Sequence of chain 1.C:
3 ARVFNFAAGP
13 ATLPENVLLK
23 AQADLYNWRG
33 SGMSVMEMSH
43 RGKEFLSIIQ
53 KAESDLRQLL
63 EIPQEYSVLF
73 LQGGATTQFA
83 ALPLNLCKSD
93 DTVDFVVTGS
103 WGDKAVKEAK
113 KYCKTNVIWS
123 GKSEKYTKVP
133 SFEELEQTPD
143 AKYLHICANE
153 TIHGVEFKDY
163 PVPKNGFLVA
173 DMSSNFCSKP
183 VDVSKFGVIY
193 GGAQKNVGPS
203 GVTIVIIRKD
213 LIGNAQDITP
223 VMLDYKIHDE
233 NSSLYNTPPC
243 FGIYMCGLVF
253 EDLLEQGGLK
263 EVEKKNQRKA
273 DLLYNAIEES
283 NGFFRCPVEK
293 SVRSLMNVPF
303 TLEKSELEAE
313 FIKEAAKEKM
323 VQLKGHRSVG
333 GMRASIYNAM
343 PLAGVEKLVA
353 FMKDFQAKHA

A small-molecule ligand and the protein it binds are described below.
Small molecule (SMILES): N[C@@H](COP(=O)(O)O)C(=O)O

Sequence of chain 1.D:
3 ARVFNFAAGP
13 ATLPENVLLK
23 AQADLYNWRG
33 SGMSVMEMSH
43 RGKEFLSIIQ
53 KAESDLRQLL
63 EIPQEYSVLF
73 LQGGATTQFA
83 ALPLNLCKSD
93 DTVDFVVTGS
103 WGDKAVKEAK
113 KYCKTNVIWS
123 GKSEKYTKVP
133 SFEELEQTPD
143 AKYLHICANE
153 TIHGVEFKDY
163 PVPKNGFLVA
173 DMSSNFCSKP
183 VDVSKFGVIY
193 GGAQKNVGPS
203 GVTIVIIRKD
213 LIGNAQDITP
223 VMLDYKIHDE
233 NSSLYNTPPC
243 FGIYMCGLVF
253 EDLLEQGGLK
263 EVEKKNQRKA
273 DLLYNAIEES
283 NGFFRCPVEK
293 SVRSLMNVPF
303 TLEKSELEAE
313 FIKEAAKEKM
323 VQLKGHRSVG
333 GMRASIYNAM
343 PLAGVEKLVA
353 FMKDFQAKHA

Binding-site contacts:
Ligand atom CB contacts residue TRP103 of chain 1.C at 4.0 Å (hydrophobic).
Ligand atom CA contacts residue PLP1 of chain 1.J at 2.6 Å.
Ligand atom O3P contacts residue HIS42 of chain 1.D at 3.6 Å.
Ligand atom C contacts residue ALA10 of chain 1.C at 4.1 Å (hydrophobic).
Ligand atom P contacts residue HIS42 of chain 1.D at 3.9 Å.
Ligand atom C contacts residue TRP103 of chain 1.C at 4.1 Å (hydrophobic).
Ligand atom OXT contacts residue ARG335 of chain 1.C at 3.1 Å (salt-bridge).
Ligand atom O contacts residue PLP1 of chain 1.J at 4.0 Å.
Ligand atom O3P contacts residue ARG329 of chain 1.C at 3.0 Å (salt-bridge).
Ligand atom P contacts residue ARG329 of chain 1.C at 3.9 Å.
Ligand atom OG contacts residue PLP1 of chain 1.J at 4.0 Å.
Ligand atom N contacts residue LYS197 of chain 1.C at 2.4 Å (salt-bridge).
Ligand atom C contacts residue PLP1 of chain 1.J at 3.9 Å.
Ligand atom CA contacts residue LYS197 of chain 1.C at 2.8 Å.
Ligand atom OG contacts residue TRP103 of chain 1.C at 3.5 Å.
Ligand atom O1P contacts residue HIS328 of chain 1.C at 2.8 Å (h-bond).
Ligand atom O1P contacts residue TRP103 of chain 1.C at 4.0 Å.
Ligand atom O contacts residue TRP103 of chain 1.C at 3.2 Å (h-bond).
Ligand atom OXT contacts residue ALA10 of chain 1.C at 3.5 Å.
Ligand atom O3P contacts residue HIS328 of chain 1.C at 3.6 Å.
Ligand atom CA contacts residue TRP103 of chain 1.C at 3.8 Å (hydrophobic).
Ligand atom O1P contacts residue ARG43 of chain 1.D at 4.0 Å.
Ligand atom OG contacts residue HIS328 of chain 1.C at 3.9 Å.
Ligand atom O contacts residue THR153 of chain 1.C at 3.6 Å.
Ligand atom CB contacts residue HIS42 of chain 1.D at 4.1 Å.
Ligand atom N contacts residue PLP1 of chain 1.J at 1.5 Å.
Ligand atom O3P contacts residue ARG43 of chain 1.D at 2.7 Å (salt-bridge).
Ligand atom N contacts residue TRP103 of chain 1.C at 2.9 Å.
Ligand atom C contacts residue LYS197 of chain 1.C at 4.1 Å.
Ligand atom CB contacts residue PLP1 of chain 1.J at 3.2 Å.
Ligand atom P contacts residue HIS328 of chain 1.C at 3.6 Å.
Ligand atom CB contacts residue LYS197 of chain 1.C at 3.5 Å.
Ligand atom P contacts residue ARG43 of chain 1.D at 3.6 Å.
Ligand atom OXT contacts residue HIS328 of chain 1.C at 3.8 Å.
Ligand atom O2P contacts residue HIS42 of chain 1.D at 3.1 Å (h-bond).
Ligand atom O contacts residue ARG335 of chain 1.C at 3.4 Å (salt-bridge).
Ligand atom O2P contacts residue ARG43 of chain 1.D at 2.7 Å (salt-bridge).
Ligand atom O1P contacts residue ARG329 of chain 1.C at 3.1 Å (salt-bridge).
Ligand atom O contacts residue ILE154 of chain 1.C at 3.6 Å.
Ligand atom C contacts residue ARG335 of chain 1.C at 3.9 Å.